A protein and the small-molecule ligand that binds it are described below.
Small molecule (SMILES): O=C(NCCS)C1CCN(C(=O)COc2ccc(Cl)cc2Cl)CC1

Binding-site contacts:
Ligand atom CL1 contacts residue VAL8 of chain 1.B at 3.9 Å.
Ligand atom C03 contacts residue ARG69 of chain 1.B at 3.6 Å.
Ligand atom C04 contacts residue ARG69 of chain 1.B at 3.6 Å.
Ligand atom C03 contacts residue THR59 of chain 1.B at 3.8 Å.
Ligand atom CL1 contacts residue MET73 of chain 1.B at 3.6 Å.
Ligand atom O06 contacts residue TYR97 of chain 1.B at 3.4 Å.
Ligand atom C05 contacts residue VAL10 of chain 1.B at 4.0 Å (hydrophobic).
Ligand atom C19 contacts residue GLN62 of chain 1.B at 3.7 Å.
Ligand atom C02 contacts residue ARG69 of chain 1.B at 3.6 Å.
Ligand atom S17 contacts residue PRO35 of chain 1.B at 3.8 Å.
Ligand atom C10 contacts residue TYR97 of chain 1.B at 3.5 Å (hydrophobic).
Ligand atom C16 contacts residue CYS13 of chain 1.B at 3.1 Å (hydrophobic).
Ligand atom C02 contacts residue VAL10 of chain 1.B at 3.8 Å (hydrophobic).
Ligand atom N14 contacts residue GLY61 of chain 1.B at 3.0 Å (h-bond).
Ligand atom C07 contacts residue TYR97 of chain 1.B at 3.5 Å (hydrophobic).
Ligand atom O18 contacts residue GLY61 of chain 1.B at 3.0 Å (h-bond).
Ligand atom C24 contacts residue VAL10 of chain 1.B at 3.7 Å (hydrophobic).
Ligand atom O18 contacts residue ALA60 of chain 1.B at 3.5 Å.
Ligand atom S17 contacts residue GDP1 of chain 1.J at 3.8 Å.
Ligand atom C20 contacts residue GLN62 of chain 1.B at 3.9 Å.
Ligand atom S17 contacts residue CYS13 of chain 1.B at 2.0 Å (h-bond).
Ligand atom C10 contacts residue ALA12 of chain 1.B at 4.0 Å (hydrophobic).
Ligand atom C13 contacts residue GLY61 of chain 1.B at 3.0 Å.
Ligand atom C08 contacts residue TYR97 of chain 1.B at 3.8 Å (hydrophobic).
Ligand atom C15 contacts residue GLY61 of chain 1.B at 3.3 Å.
Ligand atom C11 contacts residue GLY11 of chain 1.B at 3.2 Å.
Ligand atom C19 contacts residue GLY61 of chain 1.B at 3.3 Å.
Ligand atom C22 contacts residue VAL10 of chain 1.B at 3.8 Å (hydrophobic).
Ligand atom C03 contacts residue VAL10 of chain 1.B at 4.0 Å (hydrophobic).
Ligand atom CL2 contacts residue TYR97 of chain 1.B at 3.0 Å.
Ligand atom C12 contacts residue GLY61 of chain 1.B at 3.7 Å.
Ligand atom C10 contacts residue GLY11 of chain 1.B at 3.3 Å.
Ligand atom N14 contacts residue CYS13 of chain 1.B at 3.9 Å.
Ligand atom CL2 contacts residue ILE101 of chain 1.B at 3.7 Å.
Ligand atom CL1 contacts residue TYR72 of chain 1.B at 3.7 Å.
Ligand atom CL2 contacts residue GLN100 of chain 1.B at 4.0 Å.
Ligand atom O21 contacts residue ARG69 of chain 1.B at 3.5 Å (salt-bridge).
Ligand atom C24 contacts residue MET73 of chain 1.B at 3.6 Å (hydrophobic).
Ligand atom C11 contacts residue CYS13 of chain 1.B at 3.9 Å (hydrophobic).
Ligand atom CL1 contacts residue ARG69 of chain 1.B at 3.7 Å.

Sequence of chain 1.B:
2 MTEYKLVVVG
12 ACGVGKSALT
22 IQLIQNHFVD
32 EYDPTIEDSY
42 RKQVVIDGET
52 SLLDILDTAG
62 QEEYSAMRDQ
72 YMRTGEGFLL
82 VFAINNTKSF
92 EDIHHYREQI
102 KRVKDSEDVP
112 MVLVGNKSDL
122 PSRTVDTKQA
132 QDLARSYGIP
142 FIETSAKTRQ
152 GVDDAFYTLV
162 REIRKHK